Sequence of chain 1.F:
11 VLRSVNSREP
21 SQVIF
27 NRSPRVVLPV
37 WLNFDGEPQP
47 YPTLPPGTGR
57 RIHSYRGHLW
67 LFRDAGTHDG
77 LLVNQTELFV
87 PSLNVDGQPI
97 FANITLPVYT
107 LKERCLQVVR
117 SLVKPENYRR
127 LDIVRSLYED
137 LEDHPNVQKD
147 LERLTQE

This small molecule binds to this protein.
Small molecule (SMILES): CC(=O)N[C@@H](C)C(=S)N1C[C@H](O)C[C@H]1C(=O)NCc1ccc(-c2scnc2C)cc1

Binding-site contacts:
Ligand atom CBB contacts residue TRP37 of chain 1.F at 3.8 Å (hydrophobic).
Ligand atom OD1 contacts residue SER60 of chain 1.F at 2.7 Å (h-bond).
Ligand atom CAX contacts residue TYR47 of chain 1.F at 3.8 Å (hydrophobic).
Ligand atom OD1 contacts residue TYR61 of chain 1.F at 3.9 Å.
Ligand atom CD2 contacts residue TYR47 of chain 1.F at 3.3 Å (hydrophobic).
Ligand atom CG contacts residue HIS64 of chain 1.F at 3.9 Å.
Ligand atom CA contacts residue HIS59 of chain 1.F at 3.3 Å.
Ligand atom CAC contacts residue TRP37 of chain 1.F at 3.7 Å (hydrophobic).
Ligand atom N contacts residue TYR47 of chain 1.F at 3.5 Å (h-bond).
Ligand atom CAL contacts residue LEU50 of chain 1.F at 3.8 Å (hydrophobic).
Ligand atom CAL contacts residue PRO48 of chain 1.F at 3.2 Å (hydrophobic).
Ligand atom C contacts residue TYR47 of chain 1.F at 3.5 Å (hydrophobic).
Ligand atom CAK contacts residue TYR47 of chain 1.F at 3.9 Å (hydrophobic).
Ligand atom OAD contacts residue TYR61 of chain 1.F at 3.5 Å.
Ligand atom CAJ contacts residue TYR47 of chain 1.F at 3.8 Å (hydrophobic).
Ligand atom CG contacts residue SER60 of chain 1.F at 3.7 Å.
Ligand atom CAH contacts residue TYR47 of chain 1.F at 3.8 Å (hydrophobic).
Ligand atom CG contacts residue TRP37 of chain 1.F at 3.8 Å (hydrophobic).
Ligand atom CB contacts residue HIS59 of chain 1.F at 3.4 Å.
Ligand atom CAH contacts residue HIS59 of chain 1.F at 3.7 Å.
Ligand atom OD1 contacts residue HIS64 of chain 1.F at 2.8 Å (h-bond).
Ligand atom CG contacts residue TYR47 of chain 1.F at 3.9 Å (hydrophobic).
Ligand atom OAD contacts residue PHE40 of chain 1.F at 3.8 Å.
Ligand atom OD1 contacts residue TRP37 of chain 1.F at 3.8 Å.
Ligand atom CAY contacts residue TYR47 of chain 1.F at 3.7 Å (hydrophobic).
Ligand atom CAH contacts residue ILE58 of chain 1.F at 3.9 Å (hydrophobic).
Ligand atom OAD contacts residue HIS64 of chain 1.F at 3.4 Å.
Ligand atom O contacts residue TYR47 of chain 1.F at 2.5 Å (h-bond).
Ligand atom CAY contacts residue ILE58 of chain 1.F at 3.8 Å (hydrophobic).
Ligand atom CAZ contacts residue ILE58 of chain 1.F at 3.7 Å (hydrophobic).
Ligand atom CD2 contacts residue TRP37 of chain 1.F at 3.5 Å (hydrophobic).
Ligand atom CB contacts residue TRP66 of chain 1.F at 3.5 Å (hydrophobic).
Ligand atom CAW contacts residue ILE58 of chain 1.F at 3.9 Å (hydrophobic).
Ligand atom NAQ contacts residue HIS59 of chain 1.F at 2.9 Å (h-bond).
Ligand atom SAS contacts residue TYR47 of chain 1.F at 3.8 Å.
Ligand atom CG contacts residue TRP66 of chain 1.F at 3.5 Å (hydrophobic).
Ligand atom CA contacts residue TYR47 of chain 1.F at 3.8 Å (hydrophobic).
Ligand atom C contacts residue HIS59 of chain 1.F at 3.6 Å.
Ligand atom CAJ contacts residue ILE58 of chain 1.F at 3.4 Å (hydrophobic).
Ligand atom CB contacts residue TYR47 of chain 1.F at 3.8 Å (hydrophobic).